Binding-site contacts:
Ligand atom N contacts residue TYR142 of chain 1.OA at 4.4 Å.
Ligand atom CE contacts residue GLY141 of chain 1.OA at 3.4 Å.
Ligand atom CB contacts residue TYR142 of chain 1.OA at 2.3 Å (hydrophobic).
Ligand atom CG contacts residue LEU395 of chain 1.OA at 4.1 Å (hydrophobic).
Ligand atom CA contacts residue ALA143 of chain 1.OA at 4.1 Å (hydrophobic).
Ligand atom CA contacts residue TYR142 of chain 1.OA at 3.7 Å (hydrophobic).
Ligand atom SD contacts residue TYR142 of chain 1.OA at 2.4 Å.
Ligand atom CE contacts residue LEU140 of chain 1.OA at 4.1 Å (hydrophobic).
Ligand atom N contacts residue ASN144 of chain 1.OA at 4.0 Å.
Ligand atom N contacts residue ALA143 of chain 1.OA at 4.0 Å.
Ligand atom CG contacts residue TYR142 of chain 1.OA at 2.2 Å (hydrophobic).
Ligand atom CA contacts residue GLU383 of chain 1.OA at 4.3 Å.
Ligand atom CG contacts residue ALA143 of chain 1.OA at 4.2 Å (hydrophobic).
Ligand atom N contacts residue GLU383 of chain 1.OA at 3.7 Å.
Ligand atom CE contacts residue TYR142 of chain 1.OA at 1.6 Å (hydrophobic).
Ligand atom CB contacts residue ALA143 of chain 1.OA at 3.1 Å (hydrophobic).
Ligand atom C contacts residue TYR142 of chain 1.OA at 4.0 Å (hydrophobic).
Ligand atom O contacts residue TYR142 of chain 1.OA at 3.8 Å.

Sequence of chain 1.OA:
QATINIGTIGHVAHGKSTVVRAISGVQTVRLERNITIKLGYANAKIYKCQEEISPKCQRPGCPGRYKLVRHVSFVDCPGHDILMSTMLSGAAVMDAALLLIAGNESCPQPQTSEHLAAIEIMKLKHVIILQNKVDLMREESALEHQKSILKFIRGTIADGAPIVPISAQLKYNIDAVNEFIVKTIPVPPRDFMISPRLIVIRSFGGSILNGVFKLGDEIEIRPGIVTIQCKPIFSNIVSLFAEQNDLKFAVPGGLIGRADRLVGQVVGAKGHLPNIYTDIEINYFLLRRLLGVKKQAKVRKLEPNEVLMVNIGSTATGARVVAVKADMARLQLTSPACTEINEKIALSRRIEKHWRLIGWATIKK

A protein and the small-molecule ligand that binds it are described below.
Small molecule (SMILES): CSCC[C@H](N)C(=O)O